A protein and the small-molecule ligand that binds it are described below.
Small molecule (SMILES): CC(=O)N[C@@H]1[C@@H](O)[C@H](O)[C@@H](CO)O[C@H]1O

Binding-site contacts:
Ligand atom N2 contacts residue THR156 of chain 34.A at 4.3 Å.
Ligand atom C2 contacts residue THR156 of chain 34.A at 4.2 Å.
Ligand atom C5 contacts residue ASN154 of chain 34.A at 3.7 Å.
Ligand atom C7 contacts residue ASN154 of chain 34.A at 3.3 Å.
Ligand atom O6 contacts residue MET151 of chain 34.A at 4.0 Å.
Ligand atom C3 contacts residue THR156 of chain 34.A at 4.5 Å.
Ligand atom N2 contacts residue ASN154 of chain 34.A at 2.9 Å (h-bond).
Ligand atom C1 contacts residue ASN154 of chain 34.A at 1.4 Å.
Ligand atom C8 contacts residue ASN154 of chain 34.A at 2.8 Å.
Ligand atom C4 contacts residue ASN154 of chain 34.A at 4.3 Å.
Ligand atom C2 contacts residue ASN154 of chain 34.A at 2.5 Å.
Ligand atom C3 contacts residue ASN154 of chain 34.A at 3.8 Å.
Ligand atom C6 contacts residue MET151 of chain 34.A at 4.0 Å (hydrophobic).
Ligand atom C1 contacts residue THR156 of chain 34.A at 3.2 Å.
Ligand atom O5 contacts residue ASN154 of chain 34.A at 2.3 Å (h-bond).
Ligand atom O7 contacts residue ASN154 of chain 34.A at 4.3 Å.
Ligand atom C5 contacts residue THR156 of chain 34.A at 4.1 Å.
Ligand atom O5 contacts residue MET151 of chain 34.A at 3.9 Å.
Ligand atom O5 contacts residue THR156 of chain 34.A at 3.9 Å.

Sequence of chain 34.A:
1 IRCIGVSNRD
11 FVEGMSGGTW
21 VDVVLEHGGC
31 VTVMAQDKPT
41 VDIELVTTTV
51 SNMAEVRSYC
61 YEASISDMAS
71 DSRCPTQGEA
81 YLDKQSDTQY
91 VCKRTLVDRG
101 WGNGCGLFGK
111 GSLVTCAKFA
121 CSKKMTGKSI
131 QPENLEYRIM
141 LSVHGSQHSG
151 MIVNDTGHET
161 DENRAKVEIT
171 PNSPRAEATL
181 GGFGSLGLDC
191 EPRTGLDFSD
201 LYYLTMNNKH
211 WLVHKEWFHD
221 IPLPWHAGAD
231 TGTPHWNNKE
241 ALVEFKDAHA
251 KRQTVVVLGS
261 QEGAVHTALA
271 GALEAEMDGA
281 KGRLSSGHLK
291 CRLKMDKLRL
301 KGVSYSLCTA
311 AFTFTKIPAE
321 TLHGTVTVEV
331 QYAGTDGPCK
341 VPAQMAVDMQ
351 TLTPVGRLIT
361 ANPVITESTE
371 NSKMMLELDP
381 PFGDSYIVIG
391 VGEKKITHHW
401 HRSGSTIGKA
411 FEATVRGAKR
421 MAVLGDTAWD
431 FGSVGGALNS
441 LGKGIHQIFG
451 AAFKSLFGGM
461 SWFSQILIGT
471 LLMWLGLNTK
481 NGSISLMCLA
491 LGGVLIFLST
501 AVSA